Sequence of chain 1.D:
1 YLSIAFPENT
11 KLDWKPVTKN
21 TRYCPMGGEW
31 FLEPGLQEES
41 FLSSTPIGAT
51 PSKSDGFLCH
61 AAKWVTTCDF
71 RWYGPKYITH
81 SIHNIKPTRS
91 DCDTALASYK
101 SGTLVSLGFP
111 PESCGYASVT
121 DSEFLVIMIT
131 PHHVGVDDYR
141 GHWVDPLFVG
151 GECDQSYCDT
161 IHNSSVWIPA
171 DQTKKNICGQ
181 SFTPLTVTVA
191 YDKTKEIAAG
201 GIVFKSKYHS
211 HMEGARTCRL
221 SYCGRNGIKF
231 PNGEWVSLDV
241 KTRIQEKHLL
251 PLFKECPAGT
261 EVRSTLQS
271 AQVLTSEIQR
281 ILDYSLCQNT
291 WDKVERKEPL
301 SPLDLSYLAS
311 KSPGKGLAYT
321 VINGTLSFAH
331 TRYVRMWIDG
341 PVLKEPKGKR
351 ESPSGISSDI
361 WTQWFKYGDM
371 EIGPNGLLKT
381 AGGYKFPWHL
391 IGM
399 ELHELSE

A protein and the small-molecule ligand that binds it are described below.
Small molecule (SMILES): CC(=O)N[C@@H]1[C@@H](O)[C@H](O)[C@@H](CO)O[C@H]1O

Binding-site contacts:
Ligand atom O5 contacts residue ASN323 of chain 1.D at 2.4 Å (h-bond).
Ligand atom N2 contacts residue ASN323 of chain 1.D at 3.1 Å (h-bond).
Ligand atom C4 contacts residue ASN323 of chain 1.D at 4.3 Å.
Ligand atom C2 contacts residue ASN323 of chain 1.D at 2.7 Å.
Ligand atom C8 contacts residue PHE365 of chain 1.D at 4.1 Å (hydrophobic).
Ligand atom C3 contacts residue ASN323 of chain 1.D at 4.0 Å.
Ligand atom C7 contacts residue ASN323 of chain 1.D at 4.0 Å.
Ligand atom O7 contacts residue ILE322 of chain 1.D at 4.4 Å.
Ligand atom C1 contacts residue ASN323 of chain 1.D at 1.4 Å.
Ligand atom O7 contacts residue PHE365 of chain 1.D at 4.0 Å.
Ligand atom C8 contacts residue LYS366 of chain 1.D at 3.5 Å.
Ligand atom O7 contacts residue ASN323 of chain 1.D at 4.2 Å.
Ligand atom C5 contacts residue ASN323 of chain 1.D at 3.5 Å.